This protein binds this small molecule.
Small molecule (SMILES): CCCCCCCCCCCC[N+](C)(C)CCCS(=O)(=O)O

Sequence of chain 32.A:
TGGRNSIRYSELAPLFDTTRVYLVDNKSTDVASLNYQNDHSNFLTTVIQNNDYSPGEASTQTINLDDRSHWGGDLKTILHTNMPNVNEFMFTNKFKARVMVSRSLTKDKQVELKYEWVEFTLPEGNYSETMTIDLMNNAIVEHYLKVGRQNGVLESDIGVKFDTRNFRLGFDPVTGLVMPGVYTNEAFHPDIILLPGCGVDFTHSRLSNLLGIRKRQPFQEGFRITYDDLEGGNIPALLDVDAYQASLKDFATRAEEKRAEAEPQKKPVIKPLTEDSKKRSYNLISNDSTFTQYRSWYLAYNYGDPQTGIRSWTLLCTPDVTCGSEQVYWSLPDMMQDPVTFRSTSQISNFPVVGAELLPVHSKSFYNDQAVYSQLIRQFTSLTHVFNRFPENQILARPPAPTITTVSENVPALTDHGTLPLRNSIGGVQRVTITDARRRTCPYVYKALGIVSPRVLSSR

Binding-site contacts:
Ligand atom S1 contacts residue GLY222 of chain 32.A at 3.8 Å.
Ligand atom C2 contacts residue ARG224 of chain 32.A at 4.0 Å.
Ligand atom O1S contacts residue ARG224 of chain 32.A at 2.9 Å (salt-bridge).
Ligand atom S1 contacts residue LYS215 of chain 32.A at 4.1 Å.
Ligand atom O1S contacts residue PHE223 of chain 32.A at 3.2 Å.
Ligand atom C3 contacts residue ASP229 of chain 32.A at 4.4 Å.
Ligand atom C1 contacts residue ARG224 of chain 32.A at 4.1 Å.
Ligand atom O1S contacts residue TRP374 of chain 32.A at 4.0 Å.
Ligand atom O2S contacts residue LYS215 of chain 32.A at 3.1 Å (salt-bridge).
Ligand atom C1 contacts residue TRP374 of chain 32.A at 3.3 Å (hydrophobic).
Ligand atom C3 contacts residue TRP374 of chain 32.A at 4.0 Å (hydrophobic).
Ligand atom S1 contacts residue TRP374 of chain 32.A at 4.4 Å.
Ligand atom O2S contacts residue GLY222 of chain 32.A at 3.4 Å (h-bond).
Ligand atom C2 contacts residue TRP374 of chain 32.A at 4.0 Å (hydrophobic).
Ligand atom O1S contacts residue LYS215 of chain 32.A at 3.9 Å.
Ligand atom O3S contacts residue ARG224 of chain 32.A at 3.8 Å.
Ligand atom S1 contacts residue ARG224 of chain 32.A at 4.0 Å.
Ligand atom N1 contacts residue TRP374 of chain 32.A at 3.5 Å.
Ligand atom O1S contacts residue GLY222 of chain 32.A at 3.0 Å (h-bond).